Sequence of chain 1.A:
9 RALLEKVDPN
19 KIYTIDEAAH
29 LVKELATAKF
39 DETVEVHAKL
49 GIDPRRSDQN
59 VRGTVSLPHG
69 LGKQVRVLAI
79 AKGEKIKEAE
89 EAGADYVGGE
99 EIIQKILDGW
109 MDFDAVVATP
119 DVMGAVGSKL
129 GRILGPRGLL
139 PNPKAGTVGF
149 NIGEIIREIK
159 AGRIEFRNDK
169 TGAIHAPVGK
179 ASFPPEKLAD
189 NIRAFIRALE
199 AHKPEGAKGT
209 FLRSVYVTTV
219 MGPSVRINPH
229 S

Binding-site contacts:
Ligand atom N contacts residue THR208 of chain 1.A at 3.7 Å.
Ligand atom C contacts residue LYS201 of chain 1.A at 4.2 Å.
Ligand atom C contacts residue THR208 of chain 1.A at 4.0 Å.
Ligand atom OXT contacts residue GLY207 of chain 1.A at 3.9 Å.
Ligand atom OXT contacts residue PHE209 of chain 1.A at 2.8 Å (h-bond).
Ligand atom O contacts residue PHE209 of chain 1.A at 3.2 Å.
Ligand atom N contacts residue PHE209 of chain 1.A at 3.5 Å (h-bond).
Ligand atom CA contacts residue LEU210 of chain 1.A at 4.0 Å (hydrophobic).
Ligand atom OXT contacts residue THR208 of chain 1.A at 3.0 Å.
Ligand atom O contacts residue LYS201 of chain 1.A at 3.0 Å (salt-bridge).
Ligand atom CA contacts residue PHE209 of chain 1.A at 3.8 Å (hydrophobic).
Ligand atom C contacts residue PHE209 of chain 1.A at 3.1 Å (hydrophobic).
Ligand atom O contacts residue THR208 of chain 1.A at 4.5 Å.
Ligand atom C contacts residue LEU210 of chain 1.A at 4.4 Å (hydrophobic).
Ligand atom N contacts residue LEU210 of chain 1.A at 2.9 Å (h-bond).
Ligand atom O contacts residue GLY207 of chain 1.A at 4.4 Å.

The protein below binds the small molecule below.
Small molecule (SMILES): NCC(=O)O